The small molecule below binds the protein below.
Small molecule (SMILES): NC(=O)Nc1ccccc1

Binding-site contacts:
Ligand atom C6 contacts residue LYS126 of chain 1.A at 3.6 Å.
Ligand atom C2 contacts residue LYS135 of chain 1.A at 3.9 Å.
Ligand atom C4 contacts residue LYS135 of chain 1.A at 4.0 Å.
Ligand atom N1 contacts residue LYS135 of chain 1.A at 4.3 Å.
Ligand atom C6 contacts residue PHE124 of chain 1.A at 3.7 Å (hydrophobic).
Ligand atom C3 contacts residue TYR133 of chain 1.A at 3.7 Å (hydrophobic).
Ligand atom C6 contacts residue LYS135 of chain 1.A at 4.0 Å.
Ligand atom C1 contacts residue ILE42 of chain 1.A at 4.0 Å (hydrophobic).
Ligand atom C6 contacts residue TYR133 of chain 1.A at 4.0 Å (hydrophobic).
Ligand atom C4 contacts residue SO41 of chain 1.G at 3.7 Å.
Ligand atom C7 contacts residue SO41 of chain 1.G at 4.3 Å.
Ligand atom N2 contacts residue ALA41 of chain 1.A at 4.1 Å.
Ligand atom C3 contacts residue PHE134 of chain 1.A at 3.8 Å (hydrophobic).
Ligand atom C2 contacts residue TYR133 of chain 1.A at 4.3 Å (hydrophobic).
Ligand atom C7 contacts residue PHE124 of chain 1.A at 3.6 Å (hydrophobic).
Ligand atom C7 contacts residue LYS135 of chain 1.A at 4.4 Å.
Ligand atom C2 contacts residue LYS126 of chain 1.A at 3.8 Å.
Ligand atom C6 contacts residue PHE134 of chain 1.A at 4.1 Å (hydrophobic).
Ligand atom C5 contacts residue LYS135 of chain 1.A at 4.1 Å.
Ligand atom C3 contacts residue LYS135 of chain 1.A at 3.8 Å.
Ligand atom C5 contacts residue SO41 of chain 1.G at 3.2 Å.
Ligand atom C4 contacts residue LYS126 of chain 1.A at 3.6 Å.
Ligand atom N1 contacts residue TYR133 of chain 1.A at 4.3 Å.
Ligand atom N2 contacts residue ILE42 of chain 1.A at 3.2 Å.
Ligand atom C5 contacts residue TYR107 of chain 1.A at 4.3 Å (hydrophobic).
Ligand atom C3 contacts residue LYS126 of chain 1.A at 4.0 Å.
Ligand atom O1 contacts residue LYS135 of chain 1.A at 4.2 Å.
Ligand atom C6 contacts residue LYS125 of chain 1.A at 4.2 Å.
Ligand atom C7 contacts residue LYS126 of chain 1.A at 3.7 Å.
Ligand atom C7 contacts residue TYR107 of chain 1.A at 4.2 Å (hydrophobic).
Ligand atom C3 contacts residue PHE124 of chain 1.A at 4.4 Å (hydrophobic).
Ligand atom C5 contacts residue PHE124 of chain 1.A at 4.4 Å (hydrophobic).
Ligand atom C5 contacts residue LYS126 of chain 1.A at 3.7 Å.

Sequence of chain 1.A:
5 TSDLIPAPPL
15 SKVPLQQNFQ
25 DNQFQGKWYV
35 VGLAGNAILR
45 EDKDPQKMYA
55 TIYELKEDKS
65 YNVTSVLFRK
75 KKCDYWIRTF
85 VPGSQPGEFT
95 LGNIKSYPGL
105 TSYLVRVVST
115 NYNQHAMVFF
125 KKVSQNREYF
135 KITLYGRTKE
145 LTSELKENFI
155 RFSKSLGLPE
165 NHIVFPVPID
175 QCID